Binding-site contacts:
Ligand atom N1' contacts residue HEM1 of chain 1.C at 3.2 Å (h-bond).
Ligand atom C07 contacts residue HEM1 of chain 1.C at 3.5 Å.
Ligand atom C22 contacts residue HEM1 of chain 1.C at 3.5 Å.
Ligand atom N1' contacts residue GLN182 of chain 1.A at 3.9 Å.
Ligand atom C02 contacts residue HEM1 of chain 1.C at 3.6 Å.
Ligand atom N02 contacts residue PRO269 of chain 1.A at 3.9 Å.
Ligand atom C26 contacts residue HEM1 of chain 1.C at 3.5 Å.
Ligand atom N02 contacts residue HEM1 of chain 1.C at 3.4 Å.
Ligand atom N02 contacts residue GLU296 of chain 1.A at 2.8 Å (salt-bridge).
Ligand atom C06 contacts residue GLU296 of chain 1.A at 3.2 Å.
Ligand atom C02 contacts residue PRO269 of chain 1.A at 3.8 Å (hydrophobic).
Ligand atom C23 contacts residue LEU41 of chain 1.A at 3.6 Å (hydrophobic).
Ligand atom C08 contacts residue HEM1 of chain 1.C at 3.4 Å.
Ligand atom C03 contacts residue HEM1 of chain 1.C at 3.4 Å.
Ligand atom O09 contacts residue HEM1 of chain 1.C at 3.6 Å.
Ligand atom C5' contacts residue HEM1 of chain 1.C at 2.3 Å.
Ligand atom C23 contacts residue TYR410 of chain 1.A at 3.7 Å (hydrophobic).
Ligand atom N01 contacts residue GLU296 of chain 1.A at 2.6 Å (salt-bridge).
Ligand atom C2' contacts residue GLN182 of chain 1.A at 3.8 Å.
Ligand atom N02 contacts residue TYR292 of chain 1.A at 3.7 Å.
Ligand atom N21 contacts residue HEM1 of chain 1.C at 2.6 Å (h-bond).
Ligand atom C05 contacts residue VAL271 of chain 1.A at 3.6 Å (hydrophobic).
Ligand atom C4' contacts residue HEM1 of chain 1.C at 2.9 Å.
Ligand atom C08 contacts residue GLU296 of chain 1.A at 3.0 Å.
Ligand atom C12 contacts residue TRP382 of chain 1.A at 3.7 Å (hydrophobic).
Ligand atom C23 contacts residue MET40 of chain 1.A at 3.9 Å (hydrophobic).
Ligand atom C02 contacts residue GLU296 of chain 1.A at 3.5 Å.
Ligand atom O11 contacts residue HEM1 of chain 1.C at 3.2 Å (h-bond).
Ligand atom C03 contacts residue PRO269 of chain 1.A at 3.8 Å (hydrophobic).
Ligand atom N02 contacts residue TRP291 of chain 1.A at 2.6 Å (h-bond).
Ligand atom C12 contacts residue HEM1 of chain 1.C at 3.5 Å.
Ligand atom C3' contacts residue HEM1 of chain 1.C at 3.5 Å.
Ligand atom C07 contacts residue PHE288 of chain 1.A at 3.7 Å (hydrophobic).
Ligand atom C02 contacts residue TRP291 of chain 1.A at 3.7 Å (hydrophobic).
Ligand atom N21 contacts residue TRP382 of chain 1.A at 3.8 Å.
Ligand atom N22 contacts residue ARG118 of chain 1.A at 3.5 Å (salt-bridge).
Ligand atom C10 contacts residue VAL271 of chain 1.A at 3.2 Å (hydrophobic).
Ligand atom N22 contacts residue HEM1 of chain 1.C at 3.3 Å (h-bond).
Ligand atom O09 contacts residue VAL271 of chain 1.A at 3.7 Å.
Ligand atom C10 contacts residue GLN182 of chain 1.A at 3.9 Å.

The protein below binds the small molecule below.
Small molecule (SMILES): Cc1cc(N)nc(COC[C@@H]2C[C@@H](OCc3cc(C)cc(N)n3)CN2)c1

Sequence of chain 1.B:
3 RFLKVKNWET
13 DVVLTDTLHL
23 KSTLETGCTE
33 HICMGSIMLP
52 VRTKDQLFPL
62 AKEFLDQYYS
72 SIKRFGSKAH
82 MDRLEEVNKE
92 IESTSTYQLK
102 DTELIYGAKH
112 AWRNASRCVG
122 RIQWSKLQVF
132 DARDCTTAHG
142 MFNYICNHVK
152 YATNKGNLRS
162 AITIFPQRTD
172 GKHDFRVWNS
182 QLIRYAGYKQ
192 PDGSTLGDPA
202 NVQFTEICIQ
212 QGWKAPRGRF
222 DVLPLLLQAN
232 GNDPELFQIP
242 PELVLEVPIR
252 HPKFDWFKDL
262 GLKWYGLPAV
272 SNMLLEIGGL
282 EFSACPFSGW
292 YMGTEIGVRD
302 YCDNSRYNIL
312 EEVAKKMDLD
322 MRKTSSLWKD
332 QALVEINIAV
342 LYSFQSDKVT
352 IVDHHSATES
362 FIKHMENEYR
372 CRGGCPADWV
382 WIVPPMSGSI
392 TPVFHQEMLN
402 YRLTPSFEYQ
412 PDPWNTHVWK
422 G

Sequence of chain 1.A:
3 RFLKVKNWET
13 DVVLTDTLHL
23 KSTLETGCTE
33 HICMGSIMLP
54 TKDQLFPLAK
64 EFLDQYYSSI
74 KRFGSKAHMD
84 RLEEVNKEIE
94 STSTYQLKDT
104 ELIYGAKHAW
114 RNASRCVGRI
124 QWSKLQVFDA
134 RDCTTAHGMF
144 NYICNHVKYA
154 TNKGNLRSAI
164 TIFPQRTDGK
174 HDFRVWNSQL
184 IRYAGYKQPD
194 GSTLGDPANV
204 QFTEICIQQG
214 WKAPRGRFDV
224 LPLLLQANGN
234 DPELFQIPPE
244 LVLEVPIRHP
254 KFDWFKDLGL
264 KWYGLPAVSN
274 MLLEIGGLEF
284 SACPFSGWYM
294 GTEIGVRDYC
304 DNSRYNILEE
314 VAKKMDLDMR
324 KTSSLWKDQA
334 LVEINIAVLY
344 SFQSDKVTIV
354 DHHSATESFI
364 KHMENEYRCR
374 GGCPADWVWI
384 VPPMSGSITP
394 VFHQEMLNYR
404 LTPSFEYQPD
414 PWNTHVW